A protein and the small-molecule ligand that binds it are described below.
Small molecule (SMILES): CC(=O)N[C@@H]1[C@@H](O)[C@H](O)[C@@H](CO)O[C@H]1O

Sequence of chain 1.C:
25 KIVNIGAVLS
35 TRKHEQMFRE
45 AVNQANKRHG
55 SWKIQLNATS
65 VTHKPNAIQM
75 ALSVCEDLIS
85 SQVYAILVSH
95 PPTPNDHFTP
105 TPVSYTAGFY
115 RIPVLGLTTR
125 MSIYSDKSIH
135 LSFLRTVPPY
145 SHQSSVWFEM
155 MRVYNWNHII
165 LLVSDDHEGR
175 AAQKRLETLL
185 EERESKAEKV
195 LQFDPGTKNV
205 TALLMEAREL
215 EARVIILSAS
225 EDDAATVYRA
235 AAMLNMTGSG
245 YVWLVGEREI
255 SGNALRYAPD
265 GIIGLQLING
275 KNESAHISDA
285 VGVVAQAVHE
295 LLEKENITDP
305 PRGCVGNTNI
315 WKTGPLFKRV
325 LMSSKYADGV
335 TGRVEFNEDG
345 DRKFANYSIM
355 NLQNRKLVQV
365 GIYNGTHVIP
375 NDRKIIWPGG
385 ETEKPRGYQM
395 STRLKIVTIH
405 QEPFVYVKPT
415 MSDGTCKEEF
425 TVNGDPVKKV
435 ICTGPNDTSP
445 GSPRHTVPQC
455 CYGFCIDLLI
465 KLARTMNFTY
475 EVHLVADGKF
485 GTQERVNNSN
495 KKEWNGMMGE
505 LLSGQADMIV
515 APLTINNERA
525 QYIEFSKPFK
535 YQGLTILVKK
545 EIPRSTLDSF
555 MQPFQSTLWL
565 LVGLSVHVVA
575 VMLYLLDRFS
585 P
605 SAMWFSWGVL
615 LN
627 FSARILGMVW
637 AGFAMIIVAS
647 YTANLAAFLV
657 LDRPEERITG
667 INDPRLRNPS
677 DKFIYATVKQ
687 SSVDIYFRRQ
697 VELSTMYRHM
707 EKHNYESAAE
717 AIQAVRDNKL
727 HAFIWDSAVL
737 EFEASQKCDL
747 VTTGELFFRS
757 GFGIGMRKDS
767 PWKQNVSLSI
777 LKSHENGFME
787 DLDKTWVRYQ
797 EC

Binding-site contacts:
Ligand atom O5 contacts residue ASN350 of chain 1.C at 2.5 Å (h-bond).
Ligand atom C3 contacts residue ASN368 of chain 1.C at 3.5 Å.
Ligand atom N2 contacts residue ASN350 of chain 1.C at 2.8 Å (h-bond).
Ligand atom C7 contacts residue ASN350 of chain 1.C at 3.2 Å.
Ligand atom O7 contacts residue ASN350 of chain 1.C at 3.1 Å (h-bond).
Ligand atom O7 contacts residue THR335 of chain 1.C at 4.3 Å.
Ligand atom O4 contacts residue ASN368 of chain 1.C at 3.1 Å (h-bond).
Ligand atom C3 contacts residue ASN350 of chain 1.C at 3.8 Å.
Ligand atom C7 contacts residue PHE348 of chain 1.C at 4.3 Å (hydrophobic).
Ligand atom C7 contacts residue THR335 of chain 1.C at 4.5 Å.
Ligand atom C8 contacts residue ASN350 of chain 1.C at 3.9 Å.
Ligand atom C1 contacts residue ASN350 of chain 1.C at 1.4 Å.
Ligand atom C4 contacts residue ASN350 of chain 1.C at 4.2 Å.
Ligand atom C8 contacts residue GLY336 of chain 1.C at 3.8 Å.
Ligand atom C8 contacts residue THR335 of chain 1.C at 3.7 Å.
Ligand atom O5 contacts residue ASN368 of chain 1.C at 4.2 Å.
Ligand atom O7 contacts residue ALA349 of chain 1.C at 4.1 Å.
Ligand atom C4 contacts residue ASN368 of chain 1.C at 3.5 Å.
Ligand atom O7 contacts residue PHE348 of chain 1.C at 3.5 Å (h-bond).
Ligand atom C5 contacts residue ASN368 of chain 1.C at 3.2 Å.
Ligand atom C5 contacts residue ASN350 of chain 1.C at 3.5 Å.
Ligand atom C2 contacts residue ASN368 of chain 1.C at 4.3 Å.
Ligand atom O3 contacts residue ARG337 of chain 1.C at 4.0 Å.
Ligand atom C2 contacts residue ASN350 of chain 1.C at 2.6 Å.
Ligand atom C1 contacts residue ASN368 of chain 1.C at 4.0 Å.
Ligand atom C6 contacts residue ASN368 of chain 1.C at 4.1 Å.